Binding-site contacts:
Ligand atom C1 contacts residue ASN73 of chain 1.D at 1.4 Å.
Ligand atom C5 contacts residue THR75 of chain 1.D at 4.0 Å.
Ligand atom O5 contacts residue THR75 of chain 1.D at 3.5 Å (h-bond).
Ligand atom C3 contacts residue ASN73 of chain 1.D at 3.8 Å.
Ligand atom O5 contacts residue VAL76 of chain 1.D at 3.9 Å.
Ligand atom C2 contacts residue ASN73 of chain 1.D at 2.5 Å.
Ligand atom C7 contacts residue ASN73 of chain 1.D at 3.4 Å.
Ligand atom C1 contacts residue VAL76 of chain 1.D at 4.3 Å (hydrophobic).
Ligand atom C5 contacts residue ASN73 of chain 1.D at 3.7 Å.
Ligand atom C1 contacts residue THR75 of chain 1.D at 3.4 Å.
Ligand atom O6 contacts residue VAL76 of chain 1.D at 4.1 Å.
Ligand atom O6 contacts residue LYS9 of chain 1.D at 3.7 Å.
Ligand atom O5 contacts residue LYS9 of chain 1.D at 4.2 Å.
Ligand atom O5 contacts residue ASN73 of chain 1.D at 2.4 Å (h-bond).
Ligand atom N2 contacts residue ASN73 of chain 1.D at 3.0 Å (h-bond).
Ligand atom O6 contacts residue ASN73 of chain 1.D at 4.5 Å.
Ligand atom C4 contacts residue ASN73 of chain 1.D at 4.2 Å.
Ligand atom O7 contacts residue ASN73 of chain 1.D at 3.5 Å (h-bond).
Ligand atom C8 contacts residue ASN73 of chain 1.D at 3.8 Å.

This protein binds this small molecule.
Small molecule (SMILES): CC(=O)N[C@@H]1[C@@H](O)[C@H](O)[C@@H](CO)O[C@H]1O

Sequence of chain 1.D:
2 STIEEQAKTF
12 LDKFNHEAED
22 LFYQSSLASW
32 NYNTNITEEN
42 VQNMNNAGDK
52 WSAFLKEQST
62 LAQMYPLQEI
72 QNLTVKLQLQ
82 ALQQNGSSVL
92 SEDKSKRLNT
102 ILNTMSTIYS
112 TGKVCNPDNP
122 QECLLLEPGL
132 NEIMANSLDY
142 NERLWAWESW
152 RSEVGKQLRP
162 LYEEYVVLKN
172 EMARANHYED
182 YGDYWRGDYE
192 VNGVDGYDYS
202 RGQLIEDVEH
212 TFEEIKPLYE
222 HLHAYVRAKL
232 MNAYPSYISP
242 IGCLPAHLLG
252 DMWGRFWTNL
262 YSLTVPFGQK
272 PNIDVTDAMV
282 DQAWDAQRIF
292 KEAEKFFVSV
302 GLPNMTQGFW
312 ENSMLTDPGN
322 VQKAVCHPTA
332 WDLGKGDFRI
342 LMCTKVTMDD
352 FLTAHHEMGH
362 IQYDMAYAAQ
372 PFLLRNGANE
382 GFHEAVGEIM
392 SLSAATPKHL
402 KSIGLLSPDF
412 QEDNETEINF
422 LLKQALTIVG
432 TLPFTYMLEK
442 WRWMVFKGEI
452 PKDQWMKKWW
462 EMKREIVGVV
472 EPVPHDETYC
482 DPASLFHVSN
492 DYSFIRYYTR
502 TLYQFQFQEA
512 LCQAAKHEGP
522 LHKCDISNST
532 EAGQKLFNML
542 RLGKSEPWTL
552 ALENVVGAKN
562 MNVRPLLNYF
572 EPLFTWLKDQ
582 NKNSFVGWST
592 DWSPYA